Sequence of chain 1.A:
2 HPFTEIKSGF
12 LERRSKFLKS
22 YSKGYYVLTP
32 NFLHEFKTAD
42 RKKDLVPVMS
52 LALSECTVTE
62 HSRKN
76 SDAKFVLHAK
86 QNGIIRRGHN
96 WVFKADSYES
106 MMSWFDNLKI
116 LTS

A small-molecule ligand and the protein it binds are described below.
Small molecule (SMILES): O=P(O)(O)OC1[C@@H](O)[C@@H](O)C(O)[C@H](O)[C@H]1O

Binding-site contacts:
Ligand atom C2 contacts residue ARG42 of chain 1.A at 3.9 Å.
Ligand atom C6 contacts residue TYR26 of chain 1.A at 3.1 Å (hydrophobic).
Ligand atom O41 contacts residue ASP45 of chain 1.A at 2.9 Å (salt-bridge).
Ligand atom C3 contacts residue ARG42 of chain 1.A at 3.7 Å.
Ligand atom O6 contacts residue TYR26 of chain 1.A at 2.9 Å (h-bond).
Ligand atom O5 contacts residue ALA40 of chain 1.A at 2.9 Å (h-bond).
Ligand atom O42 contacts residue LEU46 of chain 1.A at 3.5 Å.
Ligand atom O2 contacts residue GLU6 of chain 1.A at 3.6 Å.
Ligand atom O3 contacts residue LEU46 of chain 1.A at 3.4 Å.
Ligand atom O43 contacts residue ASP45 of chain 1.A at 3.3 Å (salt-bridge).
Ligand atom O42 contacts residue ASP41 of chain 1.A at 3.7 Å.
Ligand atom O43 contacts residue ALA40 of chain 1.A at 3.2 Å.
Ligand atom O41 contacts residue THR39 of chain 1.A at 2.3 Å (h-bond).
Ligand atom P4 contacts residue PHE37 of chain 1.A at 3.6 Å.
Ligand atom C1 contacts residue ARG42 of chain 1.A at 3.9 Å.
Ligand atom O4 contacts residue PHE37 of chain 1.A at 3.5 Å.
Ligand atom C4 contacts residue TYR26 of chain 1.A at 3.5 Å (hydrophobic).
Ligand atom O1 contacts residue GLU6 of chain 1.A at 2.4 Å (salt-bridge).
Ligand atom O43 contacts residue ASP41 of chain 1.A at 2.3 Å (salt-bridge).
Ligand atom O42 contacts residue ASP45 of chain 1.A at 2.0 Å (salt-bridge).
Ligand atom C3 contacts residue VAL28 of chain 1.A at 3.9 Å (hydrophobic).
Ligand atom O6 contacts residue ARG42 of chain 1.A at 3.6 Å.
Ligand atom O3 contacts residue PHE4 of chain 1.A at 3.8 Å.
Ligand atom C4 contacts residue VAL28 of chain 1.A at 3.9 Å (hydrophobic).
Ligand atom P4 contacts residue THR39 of chain 1.A at 3.4 Å.
Ligand atom O4 contacts residue TYR26 of chain 1.A at 3.6 Å.
Ligand atom O42 contacts residue PHE37 of chain 1.A at 3.3 Å.
Ligand atom O43 contacts residue ARG42 of chain 1.A at 2.7 Å (salt-bridge).
Ligand atom O6 contacts residue ALA40 of chain 1.A at 3.9 Å.
Ligand atom C5 contacts residue VAL28 of chain 1.A at 3.8 Å (hydrophobic).
Ligand atom P4 contacts residue ASP41 of chain 1.A at 3.5 Å.
Ligand atom P4 contacts residue ASP45 of chain 1.A at 2.8 Å.
Ligand atom C5 contacts residue TYR26 of chain 1.A at 2.4 Å (hydrophobic).
Ligand atom C4 contacts residue ARG42 of chain 1.A at 3.6 Å.
Ligand atom C6 contacts residue ARG42 of chain 1.A at 3.7 Å.
Ligand atom C1 contacts residue GLU6 of chain 1.A at 3.4 Å.
Ligand atom O2 contacts residue PHE4 of chain 1.A at 3.0 Å.
Ligand atom O43 contacts residue THR39 of chain 1.A at 3.6 Å (h-bond).
Ligand atom O41 contacts residue PHE37 of chain 1.A at 2.7 Å.
Ligand atom O5 contacts residue TYR26 of chain 1.A at 2.2 Å.